Binding-site contacts:
Ligand atom OAR contacts residue THR208 of chain 1.D at 3.7 Å.
Ligand atom SAO contacts residue ZN1 of chain 1.V at 3.0 Å.
Ligand atom CAJ contacts residue SER71 of chain 1.D at 3.7 Å.
Ligand atom OAF contacts residue HIS97 of chain 1.D at 3.3 Å.
Ligand atom OAH contacts residue THR208 of chain 1.D at 2.6 Å (h-bond).
Ligand atom CAV contacts residue LEU206 of chain 1.D at 3.8 Å (hydrophobic).
Ligand atom CAM contacts residue THR208 of chain 1.D at 3.4 Å.
Ligand atom OAQ contacts residue GLN95 of chain 1.D at 2.8 Å (h-bond).
Ligand atom OAI contacts residue ZN1 of chain 1.V at 3.2 Å.
Ligand atom OAI contacts residue HIS97 of chain 1.D at 3.6 Å.
Ligand atom CAK contacts residue HIS97 of chain 1.D at 3.8 Å.
Ligand atom NAP contacts residue HIS99 of chain 1.D at 3.4 Å (h-bond).
Ligand atom OAN contacts residue HIS97 of chain 1.D at 3.4 Å.
Ligand atom OAI contacts residue VAL147 of chain 1.D at 3.8 Å.
Ligand atom CAB contacts residue ASN68 of chain 1.D at 3.6 Å.
Ligand atom NAP contacts residue HIS97 of chain 1.D at 3.4 Å (h-bond).
Ligand atom CAJ contacts residue HIS70 of chain 1.D at 4.0 Å.
Ligand atom CAD contacts residue ASN68 of chain 1.D at 3.5 Å.
Ligand atom OAI contacts residue HIS122 of chain 1.D at 3.6 Å (h-bond).
Ligand atom OAS contacts residue LEU206 of chain 1.D at 3.2 Å.
Ligand atom CAV contacts residue GLN95 of chain 1.D at 3.9 Å.
Ligand atom NAP contacts residue ZN1 of chain 1.V at 2.0 Å.
Ligand atom CAL contacts residue THR208 of chain 1.D at 3.4 Å.
Ligand atom CAU contacts residue GLN95 of chain 1.D at 3.9 Å.
Ligand atom CAG contacts residue HIS97 of chain 1.D at 4.0 Å.
Ligand atom CAD contacts residue SER71 of chain 1.D at 3.4 Å.
Ligand atom CAG contacts residue GLN95 of chain 1.D at 3.7 Å.
Ligand atom NAP contacts residue THR207 of chain 1.D at 2.7 Å (h-bond).
Ligand atom NAP contacts residue GLU109 of chain 1.D at 3.9 Å.
Ligand atom OAS contacts residue THR207 of chain 1.D at 2.9 Å (h-bond).
Ligand atom CAC contacts residue THR208 of chain 1.D at 3.5 Å.
Ligand atom NAP contacts residue HIS122 of chain 1.D at 3.4 Å (h-bond).
Ligand atom OAN contacts residue ZN1 of chain 1.V at 3.7 Å.
Ligand atom CAK contacts residue GLN95 of chain 1.D at 3.5 Å.
Ligand atom OAI contacts residue VAL124 of chain 1.D at 4.0 Å.
Ligand atom OAA contacts residue ASN68 of chain 1.D at 3.1 Å (h-bond).
Ligand atom SAO contacts residue HIS97 of chain 1.D at 3.8 Å.
Ligand atom CAE contacts residue ASN68 of chain 1.D at 3.9 Å.
Ligand atom SAO contacts residue THR207 of chain 1.D at 3.7 Å.
Ligand atom CAD contacts residue HIS97 of chain 1.D at 3.9 Å.

A small-molecule ligand and the protein it binds are described below.
Small molecule (SMILES): CC1(C)O[C@@H]2[C@@H](CO[C@@]3(COS(N)(=O)=O)OC(C)(C)O[C@@H]23)O1

Sequence of chain 1.D:
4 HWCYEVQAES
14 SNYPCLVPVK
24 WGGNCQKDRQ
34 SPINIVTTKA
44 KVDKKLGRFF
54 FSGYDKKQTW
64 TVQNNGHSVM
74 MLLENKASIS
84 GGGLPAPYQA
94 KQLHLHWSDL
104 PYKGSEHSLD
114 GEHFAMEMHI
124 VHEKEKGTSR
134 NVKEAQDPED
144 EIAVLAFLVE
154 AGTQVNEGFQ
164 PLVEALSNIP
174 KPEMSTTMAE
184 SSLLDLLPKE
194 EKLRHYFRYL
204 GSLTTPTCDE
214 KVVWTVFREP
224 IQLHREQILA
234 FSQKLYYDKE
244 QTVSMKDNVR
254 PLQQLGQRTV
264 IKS